Sequence of chain 47.C:
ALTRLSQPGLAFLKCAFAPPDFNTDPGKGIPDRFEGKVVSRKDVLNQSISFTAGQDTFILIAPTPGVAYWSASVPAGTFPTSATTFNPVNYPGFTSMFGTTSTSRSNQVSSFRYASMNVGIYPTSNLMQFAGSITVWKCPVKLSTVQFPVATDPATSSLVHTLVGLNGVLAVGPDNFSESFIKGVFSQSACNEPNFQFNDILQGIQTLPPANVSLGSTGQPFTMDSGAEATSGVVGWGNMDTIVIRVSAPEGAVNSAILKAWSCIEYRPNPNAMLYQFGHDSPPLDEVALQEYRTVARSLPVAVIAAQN

Binding-site contacts:
Ligand atom O2' contacts residue LEU64 of chain 13.C at 3.9 Å.
Ligand atom O4 contacts residue U1 of chain 47.G at 2.8 Å (h-bond).
Ligand atom OP2 contacts residue LYS8 of chain 13.F at 3.8 Å.
Ligand atom N3 contacts residue U1 of chain 47.G at 3.9 Å.
Ligand atom C2 contacts residue U3 of chain 47.G at 3.8 Å.
Ligand atom N3 contacts residue A4 of chain 47.G at 3.8 Å.
Ligand atom OP1 contacts residue LYS68 of chain 13.C at 3.2 Å (salt-bridge).
Ligand atom O2 contacts residue U2 of chain 47.G at 3.6 Å.
Ligand atom O2 contacts residue C6 of chain 47.G at 2.9 Å (h-bond).
Ligand atom OP1 contacts residue LYS8 of chain 13.F at 3.1 Å.
Ligand atom OP1 contacts residue LEU56 of chain 13.C at 2.8 Å.
Ligand atom C2 contacts residue A4 of chain 47.G at 3.9 Å.
Ligand atom O2 contacts residue GLN61 of chain 13.C at 3.9 Å.
Ligand atom N1 contacts residue U5 of chain 47.G at 3.7 Å.
Ligand atom N3 contacts residue U5 of chain 47.G at 3.6 Å.
Ligand atom OP1 contacts residue LYS12 of chain 13.F at 3.9 Å.
Ligand atom N3 contacts residue C6 of chain 47.G at 3.2 Å (h-bond).
Ligand atom C6 contacts residue U2 of chain 47.G at 3.4 Å.
Ligand atom OP1 contacts residue PHE76 of chain 13.C at 3.7 Å.
Ligand atom C4 contacts residue A4 of chain 47.G at 3.2 Å.
Ligand atom O2' contacts residue THR57 of chain 13.C at 3.2 Å.
Ligand atom N1 contacts residue U3 of chain 47.G at 3.8 Å.
Ligand atom N6 contacts residue U2 of chain 47.G at 2.6 Å (h-bond).
Ligand atom O4 contacts residue U5 of chain 47.G at 2.8 Å (h-bond).
Ligand atom C6 contacts residue A4 of chain 47.G at 3.7 Å.
Ligand atom N3 contacts residue U2 of chain 47.G at 3.6 Å.
Ligand atom C5 contacts residue U5 of chain 47.G at 3.9 Å.
Ligand atom C2 contacts residue U1 of chain 47.G at 3.9 Å.
Ligand atom C2 contacts residue C6 of chain 47.G at 3.4 Å.
Ligand atom C6 contacts residue U5 of chain 47.G at 3.6 Å.
Ligand atom O2 contacts residue U1 of chain 47.G at 2.9 Å (h-bond).
Ligand atom C4 contacts residue U5 of chain 47.G at 3.7 Å.
Ligand atom C5 contacts residue A4 of chain 47.G at 2.8 Å.
Ligand atom C2 contacts residue U2 of chain 47.G at 3.6 Å.
Ligand atom C2 contacts residue GLN61 of chain 13.C at 3.9 Å.
Ligand atom N3 contacts residue GLN61 of chain 13.C at 3.6 Å.
Ligand atom C4 contacts residue U1 of chain 47.G at 3.7 Å.
Ligand atom N3 contacts residue U1 of chain 47.G at 3.8 Å.
Ligand atom N1 contacts residue U2 of chain 47.G at 2.8 Å.
Ligand atom O4 contacts residue A4 of chain 47.G at 2.6 Å (h-bond).

Sequence of chain 13.C:
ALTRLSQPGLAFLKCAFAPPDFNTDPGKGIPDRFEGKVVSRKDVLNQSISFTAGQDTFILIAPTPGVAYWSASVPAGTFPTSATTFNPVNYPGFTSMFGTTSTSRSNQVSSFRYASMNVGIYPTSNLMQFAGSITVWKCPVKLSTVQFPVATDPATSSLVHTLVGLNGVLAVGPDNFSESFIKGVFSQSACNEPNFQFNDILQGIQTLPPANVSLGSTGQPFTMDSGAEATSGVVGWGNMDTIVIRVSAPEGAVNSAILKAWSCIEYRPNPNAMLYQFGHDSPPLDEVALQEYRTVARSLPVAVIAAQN

Sequence of chain 13.F:
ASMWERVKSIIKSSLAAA

A small-molecule ligand and the protein it binds are described below.
Small molecule (SMILES): Nc1ccn([C@@H]2O[C@H](CO[P](=O)(O)O[C@H]3[C@@H](O)[C@H](n4ccc(=O)[nH]c4=O)O[C@@H]3CO[P](=O)(O)O[C@H]3[C@@H](O)[C@H](n4cnc5c(N)ncnc54)O[C@@H]3CO)[C@@H](O[P](=O)(O)OC[C@H]3O[C@@H](n4ccc(=O)[nH]c4=O)[C@H](O)[C@@H]3O)[C@H]2O)c(=O)n1.O=c1ccn([C@@H]2O[C@H](CO[P](=O)(O)O[C@H]3[C@@H](O)[C@H](n4ccc(=O)[nH]c4=O)O[C@@H]3CO[P](=O)(O)O[C@H]3[C@@H](O)[C@H](n4ccc(=O)[nH]c4=O)O[C@@H]3CO)[C@@H](O)[C@H]2O)c(=O)[nH]1